This protein binds this small molecule.
Small molecule (SMILES): CC(=O)N[C@@H]1[C@@H](O)[C@H](O)[C@@H](CO)O[C@H]1O

Sequence of chain 1.F:
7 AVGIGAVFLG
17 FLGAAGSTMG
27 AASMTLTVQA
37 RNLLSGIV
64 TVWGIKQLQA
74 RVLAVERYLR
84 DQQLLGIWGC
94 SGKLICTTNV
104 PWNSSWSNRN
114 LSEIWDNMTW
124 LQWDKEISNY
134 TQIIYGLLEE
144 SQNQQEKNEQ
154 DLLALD

Binding-site contacts:
Ligand atom C2 contacts residue ASN120 of chain 1.F at 2.6 Å.
Ligand atom O5 contacts residue ASN120 of chain 1.F at 2.3 Å (h-bond).
Ligand atom C7 contacts residue ASN120 of chain 1.F at 3.9 Å.
Ligand atom O7 contacts residue ASN120 of chain 1.F at 4.1 Å.
Ligand atom C1 contacts residue ASN120 of chain 1.F at 1.4 Å.
Ligand atom C5 contacts residue ASN120 of chain 1.F at 3.6 Å.
Ligand atom C3 contacts residue ASN120 of chain 1.F at 3.9 Å.
Ligand atom N2 contacts residue ASN120 of chain 1.F at 3.0 Å (h-bond).
Ligand atom C4 contacts residue ASN120 of chain 1.F at 4.3 Å.